This protein binds this small molecule.
Small molecule (SMILES): C[C@]12O[C@H](C[C@]1(O)CO)n1c3ccccc3c3c4c(c5c6ccccc6n2c5c31)CNC4=O

Sequence of chain 2.A:
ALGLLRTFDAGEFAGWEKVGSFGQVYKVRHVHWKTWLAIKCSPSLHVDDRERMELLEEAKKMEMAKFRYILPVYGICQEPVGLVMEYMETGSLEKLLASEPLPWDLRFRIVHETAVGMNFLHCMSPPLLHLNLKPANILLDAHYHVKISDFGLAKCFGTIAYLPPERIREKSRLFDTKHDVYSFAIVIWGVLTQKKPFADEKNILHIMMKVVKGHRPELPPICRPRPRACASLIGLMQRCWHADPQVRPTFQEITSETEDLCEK

Binding-site contacts:
Ligand atom C14 contacts residue LEU150 of chain 2.A at 3.5 Å (hydrophobic).
Ligand atom N3 contacts residue GLU97 of chain 2.A at 2.9 Å (salt-bridge).
Ligand atom C25 contacts residue ALA49 of chain 2.A at 3.5 Å (hydrophobic).
Ligand atom C17 contacts residue MET96 of chain 2.A at 3.7 Å (hydrophobic).
Ligand atom C7 contacts residue VAL28 of chain 2.A at 3.7 Å (hydrophobic).
Ligand atom C13 contacts residue LEU150 of chain 2.A at 3.7 Å (hydrophobic).
Ligand atom C25 contacts residue GLU97 of chain 2.A at 3.6 Å.
Ligand atom C9 contacts residue MET99 of chain 2.A at 3.6 Å (hydrophobic).
Ligand atom O4 contacts residue ALA147 of chain 2.A at 2.6 Å (h-bond).
Ligand atom O4 contacts residue ASN148 of chain 2.A at 3.7 Å.
Ligand atom N2 contacts residue VAL36 of chain 2.A at 3.7 Å.
Ligand atom O3 contacts residue ALA147 of chain 2.A at 3.3 Å.
Ligand atom C1 contacts residue SER30 of chain 2.A at 3.8 Å.
Ligand atom C21 contacts residue VAL36 of chain 2.A at 3.7 Å (hydrophobic).
Ligand atom C8 contacts residue VAL28 of chain 2.A at 3.8 Å (hydrophobic).
Ligand atom O1 contacts residue GLY29 of chain 2.A at 3.3 Å.
Ligand atom O2 contacts residue GLU97 of chain 2.A at 3.6 Å (salt-bridge).
Ligand atom C3 contacts residue ALA147 of chain 2.A at 3.6 Å (hydrophobic).
Ligand atom C8 contacts residue GLY102 of chain 2.A at 3.6 Å.
Ligand atom C24 contacts residue LEU82 of chain 2.A at 3.5 Å (hydrophobic).
Ligand atom C1 contacts residue VAL36 of chain 2.A at 3.8 Å (hydrophobic).
Ligand atom O2 contacts residue MET99 of chain 2.A at 2.9 Å (h-bond).
Ligand atom C24 contacts residue ALA49 of chain 2.A at 3.8 Å (hydrophobic).
Ligand atom C19 contacts residue LYS51 of chain 2.A at 3.7 Å.
Ligand atom C6 contacts residue VAL28 of chain 2.A at 3.7 Å (hydrophobic).
Ligand atom N3 contacts residue ALA49 of chain 2.A at 3.3 Å.
Ligand atom O2 contacts residue ALA49 of chain 2.A at 3.6 Å.
Ligand atom C11 contacts residue VAL28 of chain 2.A at 3.7 Å (hydrophobic).
Ligand atom C9 contacts residue GLY102 of chain 2.A at 3.6 Å.
Ligand atom N3 contacts residue LEU150 of chain 2.A at 3.7 Å.
Ligand atom C24 contacts residue LEU150 of chain 2.A at 3.6 Å (hydrophobic).
Ligand atom O2 contacts residue TYR98 of chain 2.A at 3.4 Å.
Ligand atom C10 contacts residue TYR98 of chain 2.A at 3.8 Å (hydrophobic).
Ligand atom C17 contacts residue SER160 of chain 2.A at 3.7 Å.
Ligand atom N3 contacts residue LEU82 of chain 2.A at 3.7 Å.
Ligand atom C10 contacts residue MET99 of chain 2.A at 3.5 Å (hydrophobic).
Ligand atom C24 contacts residue MET96 of chain 2.A at 3.8 Å (hydrophobic).
Ligand atom C5 contacts residue VAL28 of chain 2.A at 3.7 Å (hydrophobic).
Ligand atom C19 contacts residue ASP161 of chain 2.A at 3.9 Å.
Ligand atom C18 contacts residue LYS51 of chain 2.A at 3.8 Å.